This protein binds this small molecule.
Small molecule (SMILES): COc1ccc(C(=O)c2cc(OC)c(OC)c(OC)c2)cc1S[C@@H]1O[C@H](CO)[C@H](O)[C@H](O)[C@H]1O

Sequence of chain 1.C:
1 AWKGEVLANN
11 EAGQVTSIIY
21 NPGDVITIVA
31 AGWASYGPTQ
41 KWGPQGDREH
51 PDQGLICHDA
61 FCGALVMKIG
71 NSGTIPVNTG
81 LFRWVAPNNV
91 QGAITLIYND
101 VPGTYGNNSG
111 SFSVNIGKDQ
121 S

Binding-site contacts:
Ligand atom C3 contacts residue TYR36 of chain 1.C at 3.8 Å (hydrophobic).
Ligand atom C17 contacts residue GLN53 of chain 1.C at 3.5 Å.
Ligand atom C2 contacts residue TYR36 of chain 1.C at 3.4 Å (hydrophobic).
Ligand atom C4 contacts residue ASP100 of chain 1.C at 3.6 Å.
Ligand atom C6 contacts residue VAL101 of chain 1.C at 3.9 Å (hydrophobic).
Ligand atom O2 contacts residue ASN107 of chain 1.C at 3.0 Å (h-bond).
Ligand atom O4 contacts residue TYR36 of chain 1.C at 3.0 Å (h-bond).
Ligand atom C2 contacts residue CA1 of chain 1.I at 3.9 Å.
Ligand atom S1 contacts residue TYR36 of chain 1.C at 3.8 Å.
Ligand atom O8 contacts residue GLN53 of chain 1.C at 2.9 Å (h-bond).
Ligand atom C23 contacts residue GLN53 of chain 1.C at 3.3 Å.
Ligand atom O5 contacts residue HIS50 of chain 1.C at 3.3 Å (h-bond).
Ligand atom O3 contacts residue ASN107 of chain 1.C at 3.0 Å (h-bond).
Ligand atom O4 contacts residue THR104 of chain 1.C at 3.4 Å (h-bond).
Ligand atom C3 contacts residue CA1 of chain 1.I at 3.4 Å.
Ligand atom O3 contacts residue TYR36 of chain 1.C at 3.5 Å (h-bond).
Ligand atom C18 contacts residue GLN53 of chain 1.C at 3.5 Å.
Ligand atom C2 contacts residue ASN107 of chain 1.C at 3.7 Å.
Ligand atom C24 contacts residue PRO51 of chain 1.C at 3.7 Å (hydrophobic).
Ligand atom C14 contacts residue HIS50 of chain 1.C at 3.8 Å.
Ligand atom C6 contacts residue ASP100 of chain 1.C at 3.5 Å.
Ligand atom O9 contacts residue PRO51 of chain 1.C at 3.6 Å.
Ligand atom C19 contacts residue PRO51 of chain 1.C at 3.9 Å (hydrophobic).
Ligand atom O5 contacts residue TYR36 of chain 1.C at 3.7 Å.
Ligand atom C4 contacts residue THR104 of chain 1.C at 3.5 Å.
Ligand atom O4 contacts residue CA1 of chain 1.I at 2.5 Å.
Ligand atom C16 contacts residue PRO38 of chain 1.C at 3.9 Å (hydrophobic).
Ligand atom O3 contacts residue THR104 of chain 1.C at 3.2 Å (h-bond).
Ligand atom C4 contacts residue CA1 of chain 1.I at 3.4 Å.
Ligand atom O6 contacts residue HIS50 of chain 1.C at 2.9 Å (h-bond).
Ligand atom O3 contacts residue CA1 of chain 1.I at 2.5 Å.
Ligand atom C10 contacts residue HIS50 of chain 1.C at 3.6 Å.
Ligand atom C15 contacts residue HIS50 of chain 1.C at 3.4 Å.
Ligand atom C5 contacts residue GLN53 of chain 1.C at 3.8 Å.
Ligand atom C6 contacts residue HIS50 of chain 1.C at 3.8 Å.
Ligand atom C20 contacts residue PRO51 of chain 1.C at 3.7 Å (hydrophobic).
Ligand atom O7 contacts residue PRO38 of chain 1.C at 3.5 Å.
Ligand atom O6 contacts residue GLN53 of chain 1.C at 2.7 Å (h-bond).
Ligand atom O4 contacts residue ASP100 of chain 1.C at 2.7 Å (salt-bridge).
Ligand atom C6 contacts residue GLN53 of chain 1.C at 3.7 Å.